Sequence of chain 1.C:
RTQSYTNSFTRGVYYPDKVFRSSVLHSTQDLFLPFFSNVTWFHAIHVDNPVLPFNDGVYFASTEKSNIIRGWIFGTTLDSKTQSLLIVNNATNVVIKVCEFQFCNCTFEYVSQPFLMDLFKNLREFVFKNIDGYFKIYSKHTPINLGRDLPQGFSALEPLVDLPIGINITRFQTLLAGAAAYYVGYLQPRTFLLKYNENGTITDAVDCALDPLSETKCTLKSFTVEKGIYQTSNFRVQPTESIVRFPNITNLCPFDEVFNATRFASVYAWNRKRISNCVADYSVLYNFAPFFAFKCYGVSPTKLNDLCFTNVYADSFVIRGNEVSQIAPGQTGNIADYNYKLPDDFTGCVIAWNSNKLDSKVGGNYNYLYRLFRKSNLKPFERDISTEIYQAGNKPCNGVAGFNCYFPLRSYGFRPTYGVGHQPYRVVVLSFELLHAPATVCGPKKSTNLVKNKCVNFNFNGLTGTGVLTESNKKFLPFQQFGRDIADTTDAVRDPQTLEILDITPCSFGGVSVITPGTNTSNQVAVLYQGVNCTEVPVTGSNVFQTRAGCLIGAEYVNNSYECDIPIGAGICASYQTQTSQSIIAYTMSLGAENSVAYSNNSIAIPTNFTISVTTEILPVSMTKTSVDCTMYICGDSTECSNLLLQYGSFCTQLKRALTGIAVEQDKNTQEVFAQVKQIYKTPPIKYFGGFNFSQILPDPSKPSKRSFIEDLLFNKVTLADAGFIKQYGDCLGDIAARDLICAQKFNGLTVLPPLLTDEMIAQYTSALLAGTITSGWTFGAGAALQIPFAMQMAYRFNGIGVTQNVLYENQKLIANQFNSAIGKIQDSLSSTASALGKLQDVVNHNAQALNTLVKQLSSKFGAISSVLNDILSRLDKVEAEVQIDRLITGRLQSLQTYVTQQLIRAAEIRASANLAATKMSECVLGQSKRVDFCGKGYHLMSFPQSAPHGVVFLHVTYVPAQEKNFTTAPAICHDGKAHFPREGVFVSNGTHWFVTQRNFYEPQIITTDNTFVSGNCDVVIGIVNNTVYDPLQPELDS

Sequence of chain 1.A:
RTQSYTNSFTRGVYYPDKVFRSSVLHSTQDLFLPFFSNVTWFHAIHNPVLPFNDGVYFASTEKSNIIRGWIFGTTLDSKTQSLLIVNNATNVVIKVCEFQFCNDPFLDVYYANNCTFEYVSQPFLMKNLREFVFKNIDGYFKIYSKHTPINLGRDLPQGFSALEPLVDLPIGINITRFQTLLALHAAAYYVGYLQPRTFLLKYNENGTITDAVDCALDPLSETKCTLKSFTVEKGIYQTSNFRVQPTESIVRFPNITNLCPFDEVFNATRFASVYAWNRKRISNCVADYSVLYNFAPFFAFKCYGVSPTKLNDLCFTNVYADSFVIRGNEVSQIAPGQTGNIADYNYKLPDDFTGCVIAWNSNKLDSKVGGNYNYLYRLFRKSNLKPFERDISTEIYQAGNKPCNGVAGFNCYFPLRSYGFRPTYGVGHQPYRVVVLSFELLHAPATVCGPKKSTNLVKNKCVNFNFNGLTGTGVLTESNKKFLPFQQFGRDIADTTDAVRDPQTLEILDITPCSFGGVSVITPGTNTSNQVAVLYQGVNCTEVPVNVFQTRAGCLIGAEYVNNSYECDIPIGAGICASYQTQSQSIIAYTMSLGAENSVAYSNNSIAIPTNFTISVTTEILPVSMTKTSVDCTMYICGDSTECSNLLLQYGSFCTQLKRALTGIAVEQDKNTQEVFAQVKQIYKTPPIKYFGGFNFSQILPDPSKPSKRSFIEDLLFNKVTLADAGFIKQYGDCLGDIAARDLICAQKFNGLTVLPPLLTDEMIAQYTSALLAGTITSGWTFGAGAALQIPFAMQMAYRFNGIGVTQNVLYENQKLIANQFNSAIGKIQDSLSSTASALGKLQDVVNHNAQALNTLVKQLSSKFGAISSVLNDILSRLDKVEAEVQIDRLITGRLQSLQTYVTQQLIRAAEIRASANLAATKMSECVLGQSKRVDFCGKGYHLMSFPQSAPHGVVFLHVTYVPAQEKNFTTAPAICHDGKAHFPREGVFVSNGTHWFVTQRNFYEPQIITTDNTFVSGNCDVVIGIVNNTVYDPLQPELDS

Binding-site contacts:
Ligand atom O7 contacts residue ASN1071 of chain 1.C at 3.1 Å (h-bond).
Ligand atom C6 contacts residue ALA703 of chain 1.C at 3.7 Å (hydrophobic).
Ligand atom O7 contacts residue GLN892 of chain 1.A at 4.3 Å.
Ligand atom C1 contacts residue GLN892 of chain 1.A at 4.5 Å.
Ligand atom C5 contacts residue ASN1071 of chain 1.C at 3.7 Å.
Ligand atom C8 contacts residue LYS1070 of chain 1.C at 3.9 Å.
Ligand atom C7 contacts residue ASN1071 of chain 1.C at 3.2 Å.
Ligand atom C5 contacts residue ALA703 of chain 1.C at 3.7 Å (hydrophobic).
Ligand atom O6 contacts residue ALA703 of chain 1.C at 4.1 Å.
Ligand atom C1 contacts residue ASN1071 of chain 1.C at 1.4 Å.
Ligand atom C2 contacts residue ASN1071 of chain 1.C at 2.5 Å.
Ligand atom C3 contacts residue ASN1071 of chain 1.C at 3.8 Å.
Ligand atom C8 contacts residue ASN1071 of chain 1.C at 3.9 Å.
Ligand atom C4 contacts residue ASN1071 of chain 1.C at 4.2 Å.
Ligand atom N2 contacts residue ASN1071 of chain 1.C at 2.9 Å (h-bond).
Ligand atom C8 contacts residue GLU1069 of chain 1.C at 3.8 Å.
Ligand atom O5 contacts residue ASN1071 of chain 1.C at 2.4 Å (h-bond).

A small-molecule ligand and the protein it binds are described below.
Small molecule (SMILES): CC(=O)N[C@@H]1[C@@H](O)[C@H](O)[C@@H](CO)O[C@H]1O